A small-molecule ligand and the protein it binds are described below.
Small molecule (SMILES): CC(=O)N[C@H]1[C@H](O[C@H]2[C@H](O)[C@@H](NC(C)=O)CO[C@@H]2CO[C@@H]2O[C@@H](C)[C@@H](O)[C@@H](O)[C@@H]2O)O[C@H](CO)[C@@H](O[C@@H]2O[C@H](CO)[C@@H](O)[C@H](O)[C@@H]2O)[C@@H]1O

Binding-site contacts:
Ligand atom C6 contacts residue THR75 of chain 1.A at 4.1 Å.
Ligand atom C4 contacts residue GLU13 of chain 1.A at 3.5 Å.
Ligand atom C1 contacts residue ASN73 of chain 1.A at 1.5 Å.
Ligand atom C4 contacts residue SER9 of chain 1.A at 3.6 Å.
Ligand atom O4 contacts residue GLU13 of chain 1.A at 2.7 Å (salt-bridge).
Ligand atom C5 contacts residue ILE76 of chain 1.A at 4.1 Å (hydrophobic).
Ligand atom O5 contacts residue THR75 of chain 1.A at 4.1 Å.
Ligand atom O3 contacts residue GLU13 of chain 1.A at 4.4 Å.
Ligand atom C5 contacts residue ILE76 of chain 1.A at 4.2 Å (hydrophobic).
Ligand atom O5 contacts residue ILE76 of chain 1.A at 3.6 Å.
Ligand atom C8 contacts residue THR75 of chain 1.A at 4.5 Å.
Ligand atom C5 contacts residue THR75 of chain 1.A at 3.9 Å.
Ligand atom O7 contacts residue ASN73 of chain 1.A at 4.0 Å.
Ligand atom O7 contacts residue THR75 of chain 1.A at 4.4 Å.
Ligand atom C3 contacts residue ASN73 of chain 1.A at 3.8 Å.
Ligand atom C6 contacts residue VAL12 of chain 1.A at 3.9 Å (hydrophobic).
Ligand atom C4 contacts residue ASN73 of chain 1.A at 4.3 Å.
Ligand atom O5 contacts residue ASN73 of chain 1.A at 2.4 Å (h-bond).
Ligand atom C5 contacts residue SER9 of chain 1.A at 3.9 Å.
Ligand atom C8 contacts residue PRO362 of chain 1.A at 3.8 Å (hydrophobic).
Ligand atom C7 contacts residue ASN73 of chain 1.A at 3.6 Å.
Ligand atom C6 contacts residue ILE76 of chain 1.A at 4.0 Å (hydrophobic).
Ligand atom O4 contacts residue SER9 of chain 1.A at 4.3 Å.
Ligand atom C1 contacts residue THR75 of chain 1.A at 4.3 Å.
Ligand atom C6 contacts residue SER9 of chain 1.A at 3.5 Å.
Ligand atom C2 contacts residue ASN73 of chain 1.A at 2.5 Å.
Ligand atom C5 contacts residue ASN73 of chain 1.A at 3.7 Å.
Ligand atom N2 contacts residue ASN73 of chain 1.A at 2.9 Å (h-bond).
Ligand atom C1 contacts residue ILE76 of chain 1.A at 4.4 Å (hydrophobic).
Ligand atom C6 contacts residue GLU13 of chain 1.A at 4.2 Å.
Ligand atom C6 contacts residue ILE76 of chain 1.A at 3.7 Å (hydrophobic).

Sequence of chain 1.A:
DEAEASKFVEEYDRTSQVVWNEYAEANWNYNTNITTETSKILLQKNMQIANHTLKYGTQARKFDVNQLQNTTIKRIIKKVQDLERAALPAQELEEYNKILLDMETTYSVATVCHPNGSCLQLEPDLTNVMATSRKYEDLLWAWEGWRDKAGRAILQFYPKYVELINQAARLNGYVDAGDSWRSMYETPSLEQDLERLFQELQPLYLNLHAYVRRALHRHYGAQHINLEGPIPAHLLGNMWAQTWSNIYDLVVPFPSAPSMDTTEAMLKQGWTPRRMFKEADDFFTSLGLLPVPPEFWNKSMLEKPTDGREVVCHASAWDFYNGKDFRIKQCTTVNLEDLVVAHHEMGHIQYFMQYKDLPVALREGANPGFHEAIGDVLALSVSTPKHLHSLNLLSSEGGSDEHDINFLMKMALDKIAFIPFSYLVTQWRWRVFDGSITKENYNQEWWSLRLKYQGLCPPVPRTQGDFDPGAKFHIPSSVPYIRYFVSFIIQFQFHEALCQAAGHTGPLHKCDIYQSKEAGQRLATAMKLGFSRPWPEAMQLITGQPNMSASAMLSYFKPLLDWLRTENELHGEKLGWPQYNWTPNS